Binding-site contacts:
Ligand atom C2 contacts residue ASN341 of chain 1.A at 2.4 Å.
Ligand atom O5 contacts residue SER338 of chain 1.A at 4.1 Å.
Ligand atom C6 contacts residue ASN341 of chain 1.A at 4.0 Å.
Ligand atom O4 contacts residue GLY336 of chain 1.A at 4.0 Å.
Ligand atom C8 contacts residue ASN342 of chain 1.A at 4.2 Å.
Ligand atom O5 contacts residue SER338 of chain 1.A at 3.3 Å.
Ligand atom O7 contacts residue GLY336 of chain 1.A at 2.8 Å (h-bond).
Ligand atom C5 contacts residue ASN341 of chain 1.A at 3.6 Å.
Ligand atom C7 contacts residue GLY336 of chain 1.A at 3.8 Å.
Ligand atom C8 contacts residue ASN341 of chain 1.A at 3.3 Å.
Ligand atom C5 contacts residue SER338 of chain 1.A at 3.9 Å.
Ligand atom C7 contacts residue ASN341 of chain 1.A at 3.6 Å.
Ligand atom C3 contacts residue ASN341 of chain 1.A at 3.8 Å.
Ligand atom C5 contacts residue PHE337 of chain 1.A at 4.2 Å (hydrophobic).
Ligand atom C6 contacts residue SER338 of chain 1.A at 4.1 Å.
Ligand atom O5 contacts residue ASN341 of chain 1.A at 2.4 Å (h-bond).
Ligand atom N2 contacts residue GLY336 of chain 1.A at 4.5 Å.
Ligand atom C1 contacts residue ASN341 of chain 1.A at 1.4 Å.
Ligand atom C6 contacts residue ASP340 of chain 1.A at 4.1 Å.
Ligand atom N2 contacts residue ASN341 of chain 1.A at 2.9 Å (h-bond).
Ligand atom C6 contacts residue PHE337 of chain 1.A at 4.2 Å (hydrophobic).
Ligand atom C5 contacts residue ASN341 of chain 1.A at 4.3 Å.
Ligand atom C3 contacts residue GLY336 of chain 1.A at 4.1 Å.
Ligand atom C5 contacts residue SER338 of chain 1.A at 4.5 Å.
Ligand atom C1 contacts residue SER338 of chain 1.A at 3.7 Å.
Ligand atom C1 contacts residue GLY336 of chain 1.A at 4.4 Å.
Ligand atom O7 contacts residue PRO335 of chain 1.A at 3.5 Å.
Ligand atom C5 contacts residue GLY336 of chain 1.A at 4.5 Å.
Ligand atom C4 contacts residue ASN341 of chain 1.A at 4.2 Å.
Ligand atom C6 contacts residue SER338 of chain 1.A at 3.8 Å.

Sequence of chain 1.A:
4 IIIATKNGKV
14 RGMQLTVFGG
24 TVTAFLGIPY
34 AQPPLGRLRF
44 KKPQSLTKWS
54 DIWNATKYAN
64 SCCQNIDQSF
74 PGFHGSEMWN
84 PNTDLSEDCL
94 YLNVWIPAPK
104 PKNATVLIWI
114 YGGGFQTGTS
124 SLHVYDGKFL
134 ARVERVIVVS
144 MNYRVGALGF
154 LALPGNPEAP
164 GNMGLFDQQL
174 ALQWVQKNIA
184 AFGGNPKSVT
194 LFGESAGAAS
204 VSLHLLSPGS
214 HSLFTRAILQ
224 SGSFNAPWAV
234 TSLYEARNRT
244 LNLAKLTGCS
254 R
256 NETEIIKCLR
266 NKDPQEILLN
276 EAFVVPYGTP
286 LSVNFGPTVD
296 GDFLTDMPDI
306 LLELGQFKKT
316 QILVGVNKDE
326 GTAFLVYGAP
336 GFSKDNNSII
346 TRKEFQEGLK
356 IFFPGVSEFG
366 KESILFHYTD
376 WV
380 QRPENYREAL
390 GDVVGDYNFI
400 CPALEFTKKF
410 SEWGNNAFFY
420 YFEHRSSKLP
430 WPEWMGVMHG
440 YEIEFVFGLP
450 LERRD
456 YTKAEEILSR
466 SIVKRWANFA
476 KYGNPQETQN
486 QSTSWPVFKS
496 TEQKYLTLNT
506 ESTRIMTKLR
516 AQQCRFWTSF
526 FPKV

The small molecule below binds the protein below.
Small molecule (SMILES): CC(=O)N[C@H]1[C@H](O[C@H]2[C@H](O)[C@@H](NC(C)=O)CO[C@@H]2CO[C@@H]2O[C@@H](C)[C@@H](O)[C@@H](O)[C@@H]2O)O[C@H](CO)[C@@H](O)[C@@H]1O